Binding-site contacts:
Ligand atom C7 contacts residue ARG278 of chain 1.G at 4.1 Å.
Ligand atom C1 contacts residue ASN167 of chain 1.H at 3.3 Å.
Ligand atom C5 contacts residue ARG162 of chain 1.H at 4.5 Å.
Ligand atom C6 contacts residue VAL144 of chain 1.H at 4.3 Å (hydrophobic).
Ligand atom C2 contacts residue ASN167 of chain 1.H at 3.9 Å.
Ligand atom C6 contacts residue ILE164 of chain 1.H at 4.0 Å (hydrophobic).
Ligand atom C6 contacts residue ARG162 of chain 1.H at 3.9 Å.
Ligand atom C8 contacts residue ARG278 of chain 1.G at 4.0 Å.
Ligand atom O6 contacts residue ARG162 of chain 1.H at 3.5 Å (salt-bridge).
Ligand atom O7 contacts residue ARG278 of chain 1.G at 3.3 Å (salt-bridge).
Ligand atom O7 contacts residue ASN167 of chain 1.H at 3.5 Å (h-bond).
Ligand atom O5 contacts residue ARG162 of chain 1.H at 3.6 Å.
Ligand atom O5 contacts residue ASN167 of chain 1.H at 3.3 Å (h-bond).
Ligand atom C7 contacts residue ASN167 of chain 1.H at 4.4 Å.

Sequence of chain 1.H:
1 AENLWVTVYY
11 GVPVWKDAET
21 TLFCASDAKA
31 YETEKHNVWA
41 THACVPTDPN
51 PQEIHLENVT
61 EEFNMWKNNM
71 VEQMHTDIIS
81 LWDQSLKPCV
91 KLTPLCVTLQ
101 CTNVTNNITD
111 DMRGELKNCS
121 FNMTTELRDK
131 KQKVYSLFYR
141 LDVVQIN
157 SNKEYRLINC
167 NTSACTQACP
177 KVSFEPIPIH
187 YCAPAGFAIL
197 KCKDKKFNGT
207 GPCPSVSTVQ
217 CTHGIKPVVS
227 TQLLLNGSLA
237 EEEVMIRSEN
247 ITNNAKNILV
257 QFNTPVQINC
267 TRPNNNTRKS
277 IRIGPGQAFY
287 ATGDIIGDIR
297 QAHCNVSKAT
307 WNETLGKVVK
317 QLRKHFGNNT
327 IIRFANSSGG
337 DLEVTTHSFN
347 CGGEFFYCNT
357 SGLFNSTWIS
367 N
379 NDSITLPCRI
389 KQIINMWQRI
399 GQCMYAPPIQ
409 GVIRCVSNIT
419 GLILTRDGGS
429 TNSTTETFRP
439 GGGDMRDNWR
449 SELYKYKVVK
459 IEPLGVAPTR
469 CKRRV

Sequence of chain 1.G:
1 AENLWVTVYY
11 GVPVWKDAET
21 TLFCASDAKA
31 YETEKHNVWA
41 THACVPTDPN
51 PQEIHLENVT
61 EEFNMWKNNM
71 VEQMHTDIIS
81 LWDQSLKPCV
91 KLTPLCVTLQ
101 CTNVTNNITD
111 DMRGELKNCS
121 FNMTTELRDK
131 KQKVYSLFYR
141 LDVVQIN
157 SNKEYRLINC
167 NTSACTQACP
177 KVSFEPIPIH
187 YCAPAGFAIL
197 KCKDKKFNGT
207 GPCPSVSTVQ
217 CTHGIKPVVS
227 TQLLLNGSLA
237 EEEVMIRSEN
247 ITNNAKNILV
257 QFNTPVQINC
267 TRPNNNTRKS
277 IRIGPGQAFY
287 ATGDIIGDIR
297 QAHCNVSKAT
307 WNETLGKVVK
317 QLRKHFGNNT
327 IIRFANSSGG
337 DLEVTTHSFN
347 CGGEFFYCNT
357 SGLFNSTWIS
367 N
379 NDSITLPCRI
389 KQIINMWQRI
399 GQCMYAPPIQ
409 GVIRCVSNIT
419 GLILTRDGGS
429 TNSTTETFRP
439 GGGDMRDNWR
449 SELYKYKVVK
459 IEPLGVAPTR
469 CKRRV

This small molecule binds to this protein.
Small molecule (SMILES): CC(=O)N[C@H]1[C@H](O[C@H]2[C@H](O)[C@@H](NC(C)=O)CO[C@@H]2CO)O[C@H](CO)[C@@H](O)[C@@H]1O